This small molecule binds to this protein.
Small molecule (SMILES): CC(=O)N[C@@H]1[C@@H](O)[C@H](O)[C@@H](CO)O[C@H]1O

Sequence of chain 1.C:
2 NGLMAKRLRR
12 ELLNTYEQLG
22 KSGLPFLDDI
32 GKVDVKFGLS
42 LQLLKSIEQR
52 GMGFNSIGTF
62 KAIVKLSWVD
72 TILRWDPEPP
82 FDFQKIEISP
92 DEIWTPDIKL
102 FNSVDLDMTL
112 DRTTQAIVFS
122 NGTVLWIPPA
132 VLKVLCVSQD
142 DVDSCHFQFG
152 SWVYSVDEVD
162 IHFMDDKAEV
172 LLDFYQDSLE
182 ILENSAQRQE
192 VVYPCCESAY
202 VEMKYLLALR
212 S

Binding-site contacts:
Ligand atom O5 contacts residue PHE120 of chain 1.C at 4.0 Å.
Ligand atom C4 contacts residue ASN122 of chain 1.C at 4.2 Å.
Ligand atom O6 contacts residue ASN122 of chain 1.C at 4.3 Å.
Ligand atom N2 contacts residue ASN122 of chain 1.C at 3.0 Å (h-bond).
Ligand atom C5 contacts residue ASN122 of chain 1.C at 3.6 Å.
Ligand atom C2 contacts residue THR124 of chain 1.C at 4.0 Å.
Ligand atom C3 contacts residue ASN122 of chain 1.C at 3.9 Å.
Ligand atom C6 contacts residue PHE120 of chain 1.C at 3.9 Å (hydrophobic).
Ligand atom O7 contacts residue ASN122 of chain 1.C at 3.5 Å (h-bond).
Ligand atom C1 contacts residue ASN122 of chain 1.C at 1.4 Å.
Ligand atom C7 contacts residue ASN122 of chain 1.C at 3.6 Å.
Ligand atom C1 contacts residue THR124 of chain 1.C at 3.7 Å.
Ligand atom O5 contacts residue ASN122 of chain 1.C at 2.3 Å (h-bond).
Ligand atom C2 contacts residue ASN122 of chain 1.C at 2.5 Å.
Ligand atom C3 contacts residue THR124 of chain 1.C at 4.1 Å.
Ligand atom C5 contacts residue PHE120 of chain 1.C at 4.3 Å (hydrophobic).
Ligand atom O6 contacts residue PHE120 of chain 1.C at 3.9 Å.
Ligand atom N2 contacts residue THR124 of chain 1.C at 3.9 Å.